Sequence of chain 1.A:
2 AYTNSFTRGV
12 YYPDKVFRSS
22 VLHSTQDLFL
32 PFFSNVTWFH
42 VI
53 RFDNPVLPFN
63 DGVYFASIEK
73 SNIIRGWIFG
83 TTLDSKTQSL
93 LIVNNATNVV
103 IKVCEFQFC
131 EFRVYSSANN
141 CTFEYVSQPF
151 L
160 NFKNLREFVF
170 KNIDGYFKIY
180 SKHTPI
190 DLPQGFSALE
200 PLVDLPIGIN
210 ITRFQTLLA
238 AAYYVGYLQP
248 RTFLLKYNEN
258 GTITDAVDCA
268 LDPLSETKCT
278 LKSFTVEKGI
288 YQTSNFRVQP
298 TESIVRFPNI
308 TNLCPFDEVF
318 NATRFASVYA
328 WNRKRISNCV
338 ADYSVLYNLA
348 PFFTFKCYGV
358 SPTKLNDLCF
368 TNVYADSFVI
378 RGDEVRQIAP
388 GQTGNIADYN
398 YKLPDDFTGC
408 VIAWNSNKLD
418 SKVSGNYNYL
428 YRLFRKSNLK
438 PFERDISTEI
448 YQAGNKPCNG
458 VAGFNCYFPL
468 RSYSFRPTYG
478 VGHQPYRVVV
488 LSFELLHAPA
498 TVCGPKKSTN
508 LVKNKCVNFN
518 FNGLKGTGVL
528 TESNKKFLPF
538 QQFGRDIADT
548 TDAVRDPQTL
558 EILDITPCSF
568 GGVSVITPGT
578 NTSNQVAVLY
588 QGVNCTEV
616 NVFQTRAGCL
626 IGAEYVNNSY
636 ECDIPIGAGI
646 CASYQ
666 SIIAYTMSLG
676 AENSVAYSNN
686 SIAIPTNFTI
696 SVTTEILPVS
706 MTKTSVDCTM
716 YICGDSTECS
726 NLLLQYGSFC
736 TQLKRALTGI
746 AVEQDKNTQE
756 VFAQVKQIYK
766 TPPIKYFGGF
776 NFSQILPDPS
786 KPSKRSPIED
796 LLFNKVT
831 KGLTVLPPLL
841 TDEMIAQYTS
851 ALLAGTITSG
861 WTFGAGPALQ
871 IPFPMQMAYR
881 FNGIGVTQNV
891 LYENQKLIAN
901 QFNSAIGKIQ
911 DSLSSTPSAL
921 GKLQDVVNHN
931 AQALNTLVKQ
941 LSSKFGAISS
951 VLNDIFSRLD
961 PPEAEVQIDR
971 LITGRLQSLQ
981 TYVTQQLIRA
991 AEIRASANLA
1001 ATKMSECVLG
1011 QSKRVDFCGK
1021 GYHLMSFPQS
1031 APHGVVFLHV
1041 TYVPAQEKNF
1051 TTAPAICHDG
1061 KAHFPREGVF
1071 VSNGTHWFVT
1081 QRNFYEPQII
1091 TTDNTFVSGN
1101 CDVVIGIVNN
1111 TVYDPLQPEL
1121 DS

Sequence of chain 1.C:
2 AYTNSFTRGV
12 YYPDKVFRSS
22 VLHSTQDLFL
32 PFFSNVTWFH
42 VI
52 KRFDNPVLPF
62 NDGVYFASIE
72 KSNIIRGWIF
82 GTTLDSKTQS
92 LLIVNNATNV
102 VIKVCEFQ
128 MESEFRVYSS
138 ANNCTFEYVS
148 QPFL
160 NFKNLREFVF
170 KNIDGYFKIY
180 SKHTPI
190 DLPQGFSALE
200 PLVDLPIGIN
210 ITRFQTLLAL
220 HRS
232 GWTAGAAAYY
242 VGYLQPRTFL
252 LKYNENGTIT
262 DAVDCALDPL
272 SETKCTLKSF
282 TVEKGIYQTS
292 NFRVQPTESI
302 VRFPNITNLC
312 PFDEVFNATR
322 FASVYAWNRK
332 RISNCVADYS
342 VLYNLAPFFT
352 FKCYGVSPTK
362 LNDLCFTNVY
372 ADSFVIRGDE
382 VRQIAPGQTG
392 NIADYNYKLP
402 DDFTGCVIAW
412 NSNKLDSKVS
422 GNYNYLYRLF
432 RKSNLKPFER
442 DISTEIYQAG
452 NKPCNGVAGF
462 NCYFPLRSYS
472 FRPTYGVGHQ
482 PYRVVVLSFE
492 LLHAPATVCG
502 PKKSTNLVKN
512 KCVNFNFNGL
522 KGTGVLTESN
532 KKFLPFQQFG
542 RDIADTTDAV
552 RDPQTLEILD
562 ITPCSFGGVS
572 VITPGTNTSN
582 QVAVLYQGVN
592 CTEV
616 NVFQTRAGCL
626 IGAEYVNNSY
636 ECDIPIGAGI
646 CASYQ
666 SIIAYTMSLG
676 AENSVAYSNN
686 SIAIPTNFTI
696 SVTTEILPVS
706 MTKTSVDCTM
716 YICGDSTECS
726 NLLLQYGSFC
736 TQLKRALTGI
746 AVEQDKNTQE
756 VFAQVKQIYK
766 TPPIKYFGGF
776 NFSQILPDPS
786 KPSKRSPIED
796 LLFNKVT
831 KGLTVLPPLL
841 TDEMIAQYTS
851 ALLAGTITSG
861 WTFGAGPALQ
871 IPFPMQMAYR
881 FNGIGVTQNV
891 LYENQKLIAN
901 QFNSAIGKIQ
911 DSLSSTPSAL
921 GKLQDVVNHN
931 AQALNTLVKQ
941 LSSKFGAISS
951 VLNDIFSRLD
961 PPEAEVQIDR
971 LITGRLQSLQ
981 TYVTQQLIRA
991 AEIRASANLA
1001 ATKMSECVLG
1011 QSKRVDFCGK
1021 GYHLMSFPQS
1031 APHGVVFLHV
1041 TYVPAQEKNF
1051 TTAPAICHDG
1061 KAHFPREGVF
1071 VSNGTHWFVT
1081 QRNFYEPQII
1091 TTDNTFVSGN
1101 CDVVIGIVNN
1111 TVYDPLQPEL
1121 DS

A small-molecule ligand and the protein it binds are described below.
Small molecule (SMILES): CC(=O)N[C@@H]1[C@@H](O)[C@H](O)[C@@H](CO)O[C@H]1O

Binding-site contacts:
Ligand atom C6 contacts residue THR211 of chain 1.A at 4.2 Å.
Ligand atom C8 contacts residue PRO438 of chain 1.C at 4.4 Å (hydrophobic).
Ligand atom C2 contacts residue ASN209 of chain 1.A at 3.5 Å.
Ligand atom O5 contacts residue ASN209 of chain 1.A at 3.1 Å (h-bond).
Ligand atom O4 contacts residue LYS437 of chain 1.C at 4.4 Å.
Ligand atom C8 contacts residue LYS437 of chain 1.C at 4.1 Å.
Ligand atom O3 contacts residue ASN209 of chain 1.A at 3.9 Å.
Ligand atom C3 contacts residue ASN209 of chain 1.A at 3.8 Å.
Ligand atom C7 contacts residue ASN209 of chain 1.A at 4.4 Å.
Ligand atom C6 contacts residue ASN209 of chain 1.A at 3.8 Å.
Ligand atom C5 contacts residue LYS437 of chain 1.C at 4.2 Å.
Ligand atom C4 contacts residue ASN209 of chain 1.A at 3.3 Å.
Ligand atom C2 contacts residue LYS437 of chain 1.C at 4.0 Å.
Ligand atom C8 contacts residue GLU440 of chain 1.C at 3.9 Å.
Ligand atom O7 contacts residue ILE208 of chain 1.A at 3.0 Å (h-bond).
Ligand atom C1 contacts residue ASN209 of chain 1.A at 3.7 Å.
Ligand atom O7 contacts residue ASN171 of chain 1.A at 3.1 Å (h-bond).
Ligand atom C7 contacts residue GLU440 of chain 1.C at 3.8 Å.
Ligand atom C4 contacts residue LYS437 of chain 1.C at 4.4 Å.
Ligand atom O3 contacts residue GLU440 of chain 1.C at 4.0 Å.
Ligand atom C7 contacts residue ASN171 of chain 1.A at 4.0 Å.
Ligand atom C5 contacts residue ASN209 of chain 1.A at 3.5 Å.
Ligand atom C1 contacts residue LYS437 of chain 1.C at 4.2 Å.
Ligand atom O7 contacts residue ILE210 of chain 1.A at 4.1 Å.
Ligand atom O5 contacts residue ILE210 of chain 1.A at 4.0 Å.
Ligand atom C7 contacts residue ILE208 of chain 1.A at 4.2 Å (hydrophobic).
Ligand atom C8 contacts residue GLY174 of chain 1.A at 3.5 Å.
Ligand atom C8 contacts residue ASP173 of chain 1.A at 4.4 Å.
Ligand atom C3 contacts residue LYS437 of chain 1.C at 3.3 Å.
Ligand atom N2 contacts residue LYS437 of chain 1.C at 3.5 Å.
Ligand atom O3 contacts residue LYS437 of chain 1.C at 3.5 Å.
Ligand atom C8 contacts residue ASN171 of chain 1.A at 4.4 Å.
Ligand atom C7 contacts residue LYS437 of chain 1.C at 4.3 Å.
Ligand atom O7 contacts residue ASN209 of chain 1.A at 3.4 Å.
Ligand atom O4 contacts residue ASN209 of chain 1.A at 4.4 Å.
Ligand atom O7 contacts residue GLU440 of chain 1.C at 3.5 Å (salt-bridge).